A protein and the small-molecule ligand that binds it are described below.
Small molecule (SMILES): Nc1nc2c(N)ncnc2[nH]1

Binding-site contacts:
Ligand atom C5 contacts residue GLY344 of chain 1.C at 3.6 Å.
Ligand atom N3 contacts residue GLY344 of chain 1.C at 3.6 Å (h-bond).
Ligand atom C2 contacts residue LYS276 of chain 1.C at 4.1 Å.
Ligand atom C8 contacts residue GLY344 of chain 1.C at 3.7 Å.
Ligand atom N6 contacts residue ARG347 of chain 1.C at 3.5 Å.
Ligand atom N8 contacts residue GOL1 of chain 1.R at 3.6 Å (h-bond).
Ligand atom N8 contacts residue ARG347 of chain 1.C at 3.6 Å.
Ligand atom N1 contacts residue ARG277 of chain 1.C at 3.7 Å.
Ligand atom C6 contacts residue SER280 of chain 1.C at 3.8 Å.
Ligand atom N3 contacts residue LYS276 of chain 1.C at 3.8 Å.
Ligand atom N7 contacts residue GLY344 of chain 1.C at 4.0 Å.
Ligand atom C5 contacts residue ARG277 of chain 1.C at 3.6 Å.
Ligand atom N3 contacts residue SER345 of chain 1.C at 4.0 Å.
Ligand atom C8 contacts residue ARG277 of chain 1.C at 3.7 Å.
Ligand atom N1 contacts residue ARG347 of chain 1.C at 4.0 Å.
Ligand atom N8 contacts residue GLY344 of chain 1.C at 3.6 Å.
Ligand atom C6 contacts residue ARG347 of chain 1.C at 3.8 Å.
Ligand atom N9 contacts residue ARG277 of chain 1.C at 4.0 Å.
Ligand atom C4 contacts residue ARG277 of chain 1.C at 4.2 Å.
Ligand atom N7 contacts residue ARG347 of chain 1.C at 3.2 Å (salt-bridge).
Ligand atom C6 contacts residue ARG277 of chain 1.C at 3.6 Å.
Ligand atom N8 contacts residue ASP371 of chain 1.C at 3.7 Å.
Ligand atom N6 contacts residue ARG277 of chain 1.C at 3.7 Å.
Ligand atom C2 contacts residue GLY344 of chain 1.C at 4.1 Å.
Ligand atom C4 contacts residue SER345 of chain 1.C at 4.2 Å.
Ligand atom C2 contacts residue ILE348 of chain 1.C at 3.7 Å (hydrophobic).
Ligand atom C2 contacts residue SER280 of chain 1.C at 3.4 Å.
Ligand atom C8 contacts residue ARG347 of chain 1.C at 3.6 Å.
Ligand atom N8 contacts residue ARG277 of chain 1.C at 3.5 Å (salt-bridge).
Ligand atom C6 contacts residue GLY344 of chain 1.C at 4.2 Å.
Ligand atom N6 contacts residue SER280 of chain 1.C at 3.9 Å.
Ligand atom N1 contacts residue LYS276 of chain 1.C at 4.2 Å.
Ligand atom C8 contacts residue GOL1 of chain 1.R at 4.2 Å.
Ligand atom N9 contacts residue GLY344 of chain 1.C at 3.4 Å (h-bond).
Ligand atom N9 contacts residue GOL1 of chain 1.R at 3.8 Å.
Ligand atom N9 contacts residue SER345 of chain 1.C at 3.9 Å.
Ligand atom N7 contacts residue ARG277 of chain 1.C at 3.8 Å.
Ligand atom N1 contacts residue SER280 of chain 1.C at 2.7 Å (h-bond).
Ligand atom C5 contacts residue ARG347 of chain 1.C at 4.0 Å.
Ligand atom C4 contacts residue GLY344 of chain 1.C at 3.3 Å.

Sequence of chain 1.C:
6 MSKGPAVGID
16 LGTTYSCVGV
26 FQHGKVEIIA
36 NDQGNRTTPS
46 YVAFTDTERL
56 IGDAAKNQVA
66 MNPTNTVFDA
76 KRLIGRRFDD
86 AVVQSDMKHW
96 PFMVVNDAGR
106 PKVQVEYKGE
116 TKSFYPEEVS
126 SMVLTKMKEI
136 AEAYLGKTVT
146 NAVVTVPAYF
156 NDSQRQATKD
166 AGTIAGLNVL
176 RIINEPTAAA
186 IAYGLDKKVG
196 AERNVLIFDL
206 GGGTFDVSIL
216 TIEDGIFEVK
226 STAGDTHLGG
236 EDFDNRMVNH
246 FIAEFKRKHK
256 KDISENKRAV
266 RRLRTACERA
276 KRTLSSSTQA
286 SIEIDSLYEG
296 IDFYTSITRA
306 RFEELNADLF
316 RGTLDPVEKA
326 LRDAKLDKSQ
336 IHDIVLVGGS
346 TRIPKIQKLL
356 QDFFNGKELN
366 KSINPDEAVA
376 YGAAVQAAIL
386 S